This protein binds this small molecule.
Small molecule (SMILES): CC(=O)N[C@@H]1[C@@H](O)[C@H](O)[C@@H](CO)O[C@H]1O

Binding-site contacts:
Ligand atom C7 contacts residue ASN203 of chain 1.D at 3.4 Å.
Ligand atom C8 contacts residue ASN203 of chain 1.D at 4.2 Å.
Ligand atom C5 contacts residue ASN203 of chain 1.D at 3.7 Å.
Ligand atom C1 contacts residue ASN203 of chain 1.D at 1.4 Å.
Ligand atom O5 contacts residue ASN191 of chain 1.D at 4.1 Å.
Ligand atom C3 contacts residue ASN203 of chain 1.D at 3.8 Å.
Ligand atom O7 contacts residue LYS193 of chain 1.D at 3.9 Å.
Ligand atom C4 contacts residue ASN203 of chain 1.D at 4.2 Å.
Ligand atom O7 contacts residue ASN203 of chain 1.D at 3.5 Å (h-bond).
Ligand atom O5 contacts residue ASN203 of chain 1.D at 2.4 Å (h-bond).
Ligand atom C2 contacts residue ASN203 of chain 1.D at 2.5 Å.
Ligand atom N2 contacts residue ASN203 of chain 1.D at 2.9 Å (h-bond).

Sequence of chain 1.D:
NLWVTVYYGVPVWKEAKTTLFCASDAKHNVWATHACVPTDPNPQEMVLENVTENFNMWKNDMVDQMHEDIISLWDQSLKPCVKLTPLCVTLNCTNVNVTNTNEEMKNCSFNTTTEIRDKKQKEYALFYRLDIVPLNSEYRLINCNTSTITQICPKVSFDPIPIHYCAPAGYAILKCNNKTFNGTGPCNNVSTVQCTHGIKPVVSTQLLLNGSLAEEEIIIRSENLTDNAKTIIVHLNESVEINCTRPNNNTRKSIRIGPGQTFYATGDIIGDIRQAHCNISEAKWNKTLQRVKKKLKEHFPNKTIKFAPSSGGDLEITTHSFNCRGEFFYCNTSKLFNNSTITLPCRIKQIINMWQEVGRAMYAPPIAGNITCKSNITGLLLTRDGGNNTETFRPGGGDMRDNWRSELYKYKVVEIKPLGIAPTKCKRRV